Sequence of chain 1.P:
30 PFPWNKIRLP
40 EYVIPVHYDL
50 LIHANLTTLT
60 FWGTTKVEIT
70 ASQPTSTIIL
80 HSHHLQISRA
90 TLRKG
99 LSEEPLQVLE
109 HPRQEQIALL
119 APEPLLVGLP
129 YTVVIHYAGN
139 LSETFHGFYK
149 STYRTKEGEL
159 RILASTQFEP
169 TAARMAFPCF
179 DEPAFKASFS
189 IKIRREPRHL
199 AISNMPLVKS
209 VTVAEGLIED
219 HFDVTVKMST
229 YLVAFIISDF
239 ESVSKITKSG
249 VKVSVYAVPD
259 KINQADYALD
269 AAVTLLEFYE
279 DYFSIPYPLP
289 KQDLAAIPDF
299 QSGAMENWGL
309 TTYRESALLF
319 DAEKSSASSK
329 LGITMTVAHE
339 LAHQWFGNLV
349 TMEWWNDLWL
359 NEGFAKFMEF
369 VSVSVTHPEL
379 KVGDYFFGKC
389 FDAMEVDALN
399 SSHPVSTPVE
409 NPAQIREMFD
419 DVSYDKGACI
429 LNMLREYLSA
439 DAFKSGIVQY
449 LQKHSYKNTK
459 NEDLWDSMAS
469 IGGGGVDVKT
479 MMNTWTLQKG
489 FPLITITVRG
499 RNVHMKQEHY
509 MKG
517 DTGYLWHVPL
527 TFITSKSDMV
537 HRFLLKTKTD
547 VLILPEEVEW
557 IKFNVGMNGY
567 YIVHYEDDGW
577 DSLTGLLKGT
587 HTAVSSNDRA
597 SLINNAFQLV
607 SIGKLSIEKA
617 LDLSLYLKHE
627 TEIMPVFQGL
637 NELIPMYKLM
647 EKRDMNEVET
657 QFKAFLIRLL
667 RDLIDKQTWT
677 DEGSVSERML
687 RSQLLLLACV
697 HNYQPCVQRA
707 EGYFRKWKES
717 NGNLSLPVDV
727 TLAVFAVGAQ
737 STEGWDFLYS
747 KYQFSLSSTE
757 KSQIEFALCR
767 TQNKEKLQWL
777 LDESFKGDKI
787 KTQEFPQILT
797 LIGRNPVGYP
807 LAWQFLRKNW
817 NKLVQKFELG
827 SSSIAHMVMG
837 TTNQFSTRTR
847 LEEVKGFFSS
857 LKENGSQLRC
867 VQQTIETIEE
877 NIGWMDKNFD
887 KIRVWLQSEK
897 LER

This protein binds this small molecule.
Small molecule (SMILES): CC(C)C[C@H](CP(=O)(O)[C@@H](N)CCc1ccccc1)C(=O)N[C@@H](Cc1c[nH]c2ccccc12)C(N)=O

Binding-site contacts:
Ligand atom P1 contacts residue ALA302 of chain 1.P at 3.8 Å.
Ligand atom N1 contacts residue MET303 of chain 1.P at 3.6 Å (h-bond).
Ligand atom N3 contacts residue TYR422 of chain 1.P at 3.6 Å.
Ligand atom C1 contacts residue PHE417 of chain 1.P at 3.8 Å (hydrophobic).
Ligand atom O1 contacts residue ZN1 of chain 1.LL at 2.1 Å.
Ligand atom C10 contacts residue GLY301 of chain 1.P at 3.8 Å.
Ligand atom C13 contacts residue ALA302 of chain 1.P at 3.8 Å (hydrophobic).
Ligand atom O2 contacts residue TYR422 of chain 1.P at 2.4 Å (h-bond).
Ligand atom C3 contacts residue GLN165 of chain 1.P at 3.7 Å.
Ligand atom N2 contacts residue TYR422 of chain 1.P at 3.8 Å.
Ligand atom C23 contacts residue SER828 of chain 1.P at 3.7 Å.
Ligand atom O3 contacts residue GLY301 of chain 1.P at 2.7 Å (h-bond).
Ligand atom O1 contacts residue HIS337 of chain 1.P at 3.4 Å (h-bond).
Ligand atom O1 contacts residue GLU338 of chain 1.P at 3.1 Å (salt-bridge).
Ligand atom C15 contacts residue GLU367 of chain 1.P at 3.8 Å.
Ligand atom O1 contacts residue HIS341 of chain 1.P at 3.7 Å.
Ligand atom N1 contacts residue ZN1 of chain 1.LL at 3.7 Å.
Ligand atom C1 contacts residue GLU167 of chain 1.P at 3.5 Å.
Ligand atom O2 contacts residue ZN1 of chain 1.LL at 2.2 Å.
Ligand atom C21 contacts residue TYR422 of chain 1.P at 3.3 Å (hydrophobic).
Ligand atom P1 contacts residue TYR422 of chain 1.P at 3.7 Å.
Ligand atom C26 contacts residue GLN299 of chain 1.P at 3.8 Å.
Ligand atom N3 contacts residue SER828 of chain 1.P at 3.8 Å.
Ligand atom C7 contacts residue PHE417 of chain 1.P at 3.5 Å (hydrophobic).
Ligand atom O2 contacts residue GLU360 of chain 1.P at 3.0 Å (salt-bridge).
Ligand atom C9 contacts residue ALA302 of chain 1.P at 3.5 Å (hydrophobic).
Ligand atom C9 contacts residue GLU167 of chain 1.P at 3.8 Å.
Ligand atom P1 contacts residue ZN1 of chain 1.LL at 2.6 Å.
Ligand atom N1 contacts residue GLU304 of chain 1.P at 2.9 Å (salt-bridge).
Ligand atom C16 contacts residue THR334 of chain 1.P at 3.2 Å.
Ligand atom C13 contacts residue GLU338 of chain 1.P at 3.5 Å.
Ligand atom C11 contacts residue ALA302 of chain 1.P at 3.2 Å (hydrophobic).
Ligand atom C25 contacts residue SER828 of chain 1.P at 3.7 Å.
Ligand atom C3 contacts residue SER300 of chain 1.P at 2.9 Å.
Ligand atom C4 contacts residue SER300 of chain 1.P at 3.5 Å.
Ligand atom C6 contacts residue PHE417 of chain 1.P at 3.8 Å (hydrophobic).
Ligand atom O1 contacts residue GLU304 of chain 1.P at 3.0 Å (salt-bridge).
Ligand atom C15 contacts residue HIS337 of chain 1.P at 3.6 Å.
Ligand atom C26 contacts residue SER829 of chain 1.P at 3.4 Å.
Ligand atom N1 contacts residue GLU167 of chain 1.P at 2.5 Å (salt-bridge).